Sequence of chain 1.A:
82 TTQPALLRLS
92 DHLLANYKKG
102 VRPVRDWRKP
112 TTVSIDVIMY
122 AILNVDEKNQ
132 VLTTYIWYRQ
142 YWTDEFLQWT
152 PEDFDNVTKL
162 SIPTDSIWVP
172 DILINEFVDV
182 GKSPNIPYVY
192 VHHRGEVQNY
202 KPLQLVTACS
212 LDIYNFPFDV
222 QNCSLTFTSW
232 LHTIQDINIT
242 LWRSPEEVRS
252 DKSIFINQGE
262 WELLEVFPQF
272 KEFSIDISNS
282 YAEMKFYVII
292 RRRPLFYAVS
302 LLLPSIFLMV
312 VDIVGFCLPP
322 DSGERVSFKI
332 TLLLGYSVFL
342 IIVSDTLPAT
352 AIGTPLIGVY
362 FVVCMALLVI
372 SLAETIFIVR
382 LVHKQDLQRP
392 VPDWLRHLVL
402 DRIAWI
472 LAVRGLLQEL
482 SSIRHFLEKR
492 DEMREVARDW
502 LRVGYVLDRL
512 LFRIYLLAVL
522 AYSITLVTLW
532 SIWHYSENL

Sequence of chain 1.E:
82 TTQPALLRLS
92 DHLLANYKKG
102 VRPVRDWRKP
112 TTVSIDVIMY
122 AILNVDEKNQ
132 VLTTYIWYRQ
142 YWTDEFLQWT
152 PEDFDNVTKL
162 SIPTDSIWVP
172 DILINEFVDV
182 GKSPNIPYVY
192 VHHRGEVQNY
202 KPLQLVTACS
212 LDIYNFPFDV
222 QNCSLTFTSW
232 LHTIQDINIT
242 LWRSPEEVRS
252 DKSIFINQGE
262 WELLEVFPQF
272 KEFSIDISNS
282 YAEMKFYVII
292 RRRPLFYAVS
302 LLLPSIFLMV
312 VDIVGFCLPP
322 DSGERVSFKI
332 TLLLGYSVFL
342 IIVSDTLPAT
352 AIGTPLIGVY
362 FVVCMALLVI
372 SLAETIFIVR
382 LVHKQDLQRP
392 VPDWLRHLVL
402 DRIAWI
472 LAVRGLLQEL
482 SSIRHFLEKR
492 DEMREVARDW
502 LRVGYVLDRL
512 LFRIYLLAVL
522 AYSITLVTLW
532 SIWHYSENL

Binding-site contacts:
Ligand atom C5 contacts residue ARG140 of chain 1.E at 3.8 Å.
Ligand atom C18 contacts residue TRP231 of chain 1.A at 3.5 Å (hydrophobic).
Ligand atom C18 contacts residue TYR282 of chain 1.A at 4.0 Å (hydrophobic).
Ligand atom C4 contacts residue TYR139 of chain 1.E at 4.0 Å (hydrophobic).
Ligand atom C10 contacts residue TYR282 of chain 1.A at 3.7 Å (hydrophobic).
Ligand atom N4 contacts residue TRP231 of chain 1.A at 3.0 Å (h-bond).
Ligand atom C15 contacts residue TRP231 of chain 1.A at 4.0 Å (hydrophobic).
Ligand atom N1 contacts residue ARG140 of chain 1.E at 3.4 Å (salt-bridge).
Ligand atom N4 contacts residue SER230 of chain 1.A at 3.7 Å.
Ligand atom C16 contacts residue SER230 of chain 1.A at 4.1 Å.
Ligand atom C4 contacts residue ARG140 of chain 1.E at 4.1 Å.
Ligand atom C4 contacts residue ILE119 of chain 1.E at 3.8 Å (hydrophobic).
Ligand atom C6 contacts residue ARG140 of chain 1.E at 3.6 Å.
Ligand atom N3 contacts residue TYR201 of chain 1.E at 4.2 Å.
Ligand atom C1 contacts residue TYR201 of chain 1.E at 4.2 Å (hydrophobic).
Ligand atom N1 contacts residue ASP277 of chain 1.A at 3.9 Å.
Ligand atom C5 contacts residue ASP117 of chain 1.E at 3.7 Å.
Ligand atom C1 contacts residue TRP138 of chain 1.E at 3.7 Å (hydrophobic).
Ligand atom C7 contacts residue ILE276 of chain 1.A at 4.2 Å (hydrophobic).
Ligand atom C15 contacts residue TYR282 of chain 1.A at 3.6 Å (hydrophobic).
Ligand atom C12 contacts residue TRP138 of chain 1.E at 3.8 Å (hydrophobic).
Ligand atom C5 contacts residue ILE119 of chain 1.E at 3.8 Å (hydrophobic).
Ligand atom N2 contacts residue ARG140 of chain 1.E at 4.0 Å.
Ligand atom C9 contacts residue TYR282 of chain 1.A at 4.2 Å (hydrophobic).
Ligand atom C10 contacts residue TYR201 of chain 1.E at 4.1 Å (hydrophobic).
Ligand atom O1 contacts residue TRP138 of chain 1.E at 3.1 Å.
Ligand atom C14 contacts residue TYR282 of chain 1.A at 3.9 Å (hydrophobic).
Ligand atom C9 contacts residue ILE276 of chain 1.A at 3.6 Å (hydrophobic).
Ligand atom C15 contacts residue THR229 of chain 1.A at 4.2 Å.
Ligand atom C12 contacts residue PHE274 of chain 1.A at 4.1 Å (hydrophobic).
Ligand atom C3 contacts residue TYR139 of chain 1.E at 3.7 Å (hydrophobic).
Ligand atom C14 contacts residue PHE274 of chain 1.A at 3.9 Å (hydrophobic).
Ligand atom C17 contacts residue THR229 of chain 1.A at 4.3 Å.
Ligand atom C13 contacts residue PHE274 of chain 1.A at 3.9 Å (hydrophobic).
Ligand atom C16 contacts residue TRP231 of chain 1.A at 3.5 Å (hydrophobic).
Ligand atom C15 contacts residue SER230 of chain 1.A at 3.3 Å.
Ligand atom C17 contacts residue TRP231 of chain 1.A at 4.2 Å (hydrophobic).
Ligand atom N2 contacts residue ASP277 of chain 1.A at 3.3 Å (salt-bridge).
Ligand atom C17 contacts residue ASN176 of chain 1.A at 4.2 Å.
Ligand atom C3 contacts residue TRP138 of chain 1.E at 4.0 Å (hydrophobic).

The protein below binds the small molecule below.
Small molecule (SMILES): O=C1c2cccc3[nH]nc(c23)CCN1[C@H]1CC2CCN(CC2)C1